Sequence of chain 1.A:
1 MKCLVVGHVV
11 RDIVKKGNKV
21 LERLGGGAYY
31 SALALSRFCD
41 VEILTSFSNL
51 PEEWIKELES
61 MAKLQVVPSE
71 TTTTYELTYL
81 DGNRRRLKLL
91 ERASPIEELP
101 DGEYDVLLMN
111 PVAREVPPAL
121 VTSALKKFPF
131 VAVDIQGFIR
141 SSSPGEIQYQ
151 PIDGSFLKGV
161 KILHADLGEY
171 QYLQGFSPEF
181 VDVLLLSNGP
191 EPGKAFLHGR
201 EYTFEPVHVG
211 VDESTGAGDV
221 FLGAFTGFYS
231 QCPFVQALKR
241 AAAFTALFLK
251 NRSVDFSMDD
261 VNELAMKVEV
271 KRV

Binding-site contacts:
Ligand atom P1 contacts residue INS1 of chain 1.E at 1.4 Å.
Ligand atom O4 contacts residue ASP12 of chain 1.A at 2.8 Å (salt-bridge).
Ligand atom O9 contacts residue GLY216 of chain 1.A at 3.0 Å.
Ligand atom O2 contacts residue GLN136 of chain 1.A at 3.1 Å (h-bond).
Ligand atom O3 contacts residue TYR75 of chain 1.A at 3.3 Å.
Ligand atom O8 contacts residue ADP1 of chain 1.D at 2.9 Å (h-bond).
Ligand atom O5 contacts residue INS1 of chain 1.E at 0.1 Å (h-bond).
Ligand atom O4 contacts residue TYR75 of chain 1.A at 3.4 Å.
Ligand atom C6 contacts residue INS1 of chain 1.E at 0.1 Å.
Ligand atom O8 contacts residue INS1 of chain 1.E at 2.5 Å (h-bond).
Ligand atom O1 contacts residue ASP219 of chain 1.A at 3.0 Å (salt-bridge).
Ligand atom O1 contacts residue INS1 of chain 1.E at 0.3 Å (h-bond).
Ligand atom O8 contacts residue MG1 of chain 1.F at 2.0 Å.
Ligand atom C5 contacts residue ASP12 of chain 1.A at 3.3 Å.
Ligand atom C2 contacts residue INS1 of chain 1.E at 0.2 Å.
Ligand atom O9 contacts residue INS1 of chain 1.E at 2.2 Å (h-bond).
Ligand atom O6 contacts residue INS1 of chain 1.E at 0.1 Å (h-bond).
Ligand atom O2 contacts residue ARG140 of chain 1.A at 2.8 Å (salt-bridge).
Ligand atom O4 contacts residue INS1 of chain 1.E at 0.5 Å (h-bond).
Ligand atom O6 contacts residue GLY27 of chain 1.A at 3.1 Å (h-bond).
Ligand atom O5 contacts residue GLY26 of chain 1.A at 2.7 Å (h-bond).
Ligand atom O8 contacts residue ARG85 of chain 1.A at 3.1 Å (salt-bridge).
Ligand atom O3 contacts residue INS1 of chain 1.E at 0.2 Å (h-bond).
Ligand atom O3 contacts residue ARG140 of chain 1.A at 2.9 Å (salt-bridge).
Ligand atom O7 contacts residue INS1 of chain 1.E at 2.3 Å (h-bond).
Ligand atom C3 contacts residue INS1 of chain 1.E at 0.2 Å.
Ligand atom O7 contacts residue GLY216 of chain 1.A at 2.7 Å (h-bond).
Ligand atom O6 contacts residue GLY26 of chain 1.A at 3.0 Å.
Ligand atom O6 contacts residue ASP219 of chain 1.A at 2.9 Å (salt-bridge).
Ligand atom O5 contacts residue ASP12 of chain 1.A at 2.5 Å (salt-bridge).
Ligand atom O7 contacts residue ARG85 of chain 1.A at 2.7 Å (salt-bridge).
Ligand atom C4 contacts residue INS1 of chain 1.E at 0.2 Å.
Ligand atom O9 contacts residue ASP219 of chain 1.A at 2.7 Å (salt-bridge).
Ligand atom O2 contacts residue INS1 of chain 1.E at 0.3 Å (h-bond).
Ligand atom C5 contacts residue INS1 of chain 1.E at 0.2 Å.
Ligand atom C1 contacts residue INS1 of chain 1.E at 0.2 Å.
Ligand atom O8 contacts residue GLN136 of chain 1.A at 2.9 Å (h-bond).
Ligand atom P1 contacts residue MG1 of chain 1.F at 3.4 Å.
Ligand atom O5 contacts residue GLY25 of chain 1.A at 3.3 Å.
Ligand atom O9 contacts residue GLY218 of chain 1.A at 3.4 Å (h-bond).

This small molecule binds to this protein.
Small molecule (SMILES): O=P([O-])([O-])OC1[C@@H](O)[C@H](O)C(O)[C@H](O)[C@@H]1O